Binding-site contacts:
Ligand atom O5 contacts residue ASN67 of chain 58.E at 2.4 Å (h-bond).
Ligand atom O7 contacts residue ARG89 of chain 58.E at 3.8 Å.
Ligand atom O7 contacts residue PHE90 of chain 58.E at 3.4 Å.
Ligand atom C2 contacts residue ASN67 of chain 58.E at 2.5 Å.
Ligand atom C4 contacts residue ASN67 of chain 58.E at 4.2 Å.
Ligand atom C7 contacts residue ASN67 of chain 58.E at 3.6 Å.
Ligand atom N2 contacts residue ASN67 of chain 58.E at 2.9 Å (h-bond).
Ligand atom N2 contacts residue MET118 of chain 58.E at 3.9 Å.
Ligand atom C7 contacts residue MET118 of chain 58.E at 4.1 Å (hydrophobic).
Ligand atom C1 contacts residue ASN67 of chain 58.E at 1.4 Å.
Ligand atom C7 contacts residue PHE90 of chain 58.E at 4.1 Å (hydrophobic).
Ligand atom C5 contacts residue ASN67 of chain 58.E at 3.7 Å.
Ligand atom C8 contacts residue ASN67 of chain 58.E at 3.9 Å.
Ligand atom C3 contacts residue ASN67 of chain 58.E at 3.8 Å.
Ligand atom O7 contacts residue MET118 of chain 58.E at 3.4 Å.
Ligand atom O7 contacts residue ASN67 of chain 58.E at 4.5 Å.

Sequence of chain 58.E:
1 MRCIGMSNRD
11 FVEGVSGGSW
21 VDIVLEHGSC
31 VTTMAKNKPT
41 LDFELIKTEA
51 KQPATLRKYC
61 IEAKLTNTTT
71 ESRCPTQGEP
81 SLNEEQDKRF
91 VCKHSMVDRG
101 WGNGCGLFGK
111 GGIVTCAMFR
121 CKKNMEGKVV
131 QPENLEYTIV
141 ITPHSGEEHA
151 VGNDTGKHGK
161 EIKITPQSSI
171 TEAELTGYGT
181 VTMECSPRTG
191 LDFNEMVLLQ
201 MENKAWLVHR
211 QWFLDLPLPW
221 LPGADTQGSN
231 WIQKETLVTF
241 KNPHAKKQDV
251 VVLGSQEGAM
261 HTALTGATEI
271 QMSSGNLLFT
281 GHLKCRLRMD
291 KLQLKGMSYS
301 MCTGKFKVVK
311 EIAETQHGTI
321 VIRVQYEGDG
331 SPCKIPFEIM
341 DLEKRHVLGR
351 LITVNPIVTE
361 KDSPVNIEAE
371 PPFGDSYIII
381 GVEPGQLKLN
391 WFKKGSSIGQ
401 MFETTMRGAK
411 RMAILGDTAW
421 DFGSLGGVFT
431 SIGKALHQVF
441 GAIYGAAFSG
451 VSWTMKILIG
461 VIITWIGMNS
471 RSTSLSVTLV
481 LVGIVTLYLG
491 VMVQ

This protein binds this small molecule.
Small molecule (SMILES): CC(=O)N[C@@H]1[C@@H](O)[C@H](O)[C@@H](CO)O[C@H]1O